Binding-site contacts:
Ligand atom CAM contacts residue ALA228 of chain 4.A at 3.8 Å (hydrophobic).
Ligand atom OAJ contacts residue PHE205 of chain 4.A at 3.7 Å.
Ligand atom OAK contacts residue GOL1 of chain 4.H at 2.6 Å.
Ligand atom CAF contacts residue TYR212 of chain 4.A at 3.7 Å (hydrophobic).
Ligand atom CAS contacts residue GLY199 of chain 4.A at 3.9 Å.
Ligand atom CAI contacts residue GOL1 of chain 4.H at 3.2 Å.
Ligand atom CAD contacts residue GLY198 of chain 4.A at 3.8 Å.
Ligand atom CAD contacts residue GLY199 of chain 4.A at 3.7 Å.
Ligand atom CAF contacts residue GOL1 of chain 4.H at 2.9 Å.
Ligand atom CAR contacts residue TYR212 of chain 4.A at 3.6 Å (hydrophobic).
Ligand atom CAO contacts residue TYR212 of chain 4.A at 3.3 Å (hydrophobic).
Ligand atom CAR contacts residue ALA228 of chain 4.A at 3.9 Å (hydrophobic).
Ligand atom CAE contacts residue ALA228 of chain 4.A at 3.6 Å (hydrophobic).
Ligand atom OAA contacts residue TYR212 of chain 4.A at 3.6 Å.
Ligand atom CAG contacts residue ALA228 of chain 4.A at 3.4 Å (hydrophobic).
Ligand atom OAJ contacts residue TYR212 of chain 4.A at 3.3 Å.
Ligand atom CAP contacts residue TYR212 of chain 4.A at 3.8 Å (hydrophobic).
Ligand atom CAT contacts residue TYR212 of chain 4.A at 3.5 Å (hydrophobic).
Ligand atom CAN contacts residue PHE205 of chain 4.A at 3.4 Å (hydrophobic).
Ligand atom CAL contacts residue TYR212 of chain 4.A at 3.6 Å (hydrophobic).
Ligand atom CAN contacts residue TYR212 of chain 4.A at 3.4 Å (hydrophobic).
Ligand atom OAB contacts residue TYR212 of chain 4.A at 3.9 Å.
Ligand atom CAQ contacts residue GOL1 of chain 4.H at 3.4 Å.
Ligand atom CAO contacts residue GLY199 of chain 4.A at 3.5 Å.
Ligand atom CAS contacts residue TYR212 of chain 4.A at 3.6 Å (hydrophobic).
Ligand atom CAQ contacts residue GLY199 of chain 4.A at 3.4 Å.
Ligand atom OAA contacts residue SER209 of chain 4.A at 3.2 Å.
Ligand atom CAF contacts residue PHE159 of chain 4.A at 3.8 Å (hydrophobic).
Ligand atom CAH contacts residue TYR212 of chain 4.A at 3.3 Å (hydrophobic).
Ligand atom CAQ contacts residue TYR212 of chain 4.A at 3.5 Å (hydrophobic).
Ligand atom CAP contacts residue GOL1 of chain 4.H at 3.1 Å.
Ligand atom OAA contacts residue PHE205 of chain 4.A at 3.1 Å.
Ligand atom CAH contacts residue GLY199 of chain 4.A at 3.8 Å.
Ligand atom CAF contacts residue GLY199 of chain 4.A at 3.4 Å.
Ligand atom OAK contacts residue PHE159 of chain 4.A at 3.4 Å.
Ligand atom CAF contacts residue ASN154 of chain 4.A at 3.7 Å.
Ligand atom CAE contacts residue ILE213 of chain 4.A at 3.5 Å (hydrophobic).
Ligand atom OAC contacts residue MET227 of chain 4.A at 3.8 Å.
Ligand atom CAS contacts residue GOL1 of chain 4.H at 3.2 Å.
Ligand atom CAD contacts residue ASN154 of chain 4.A at 3.1 Å.

Sequence of chain 4.A:
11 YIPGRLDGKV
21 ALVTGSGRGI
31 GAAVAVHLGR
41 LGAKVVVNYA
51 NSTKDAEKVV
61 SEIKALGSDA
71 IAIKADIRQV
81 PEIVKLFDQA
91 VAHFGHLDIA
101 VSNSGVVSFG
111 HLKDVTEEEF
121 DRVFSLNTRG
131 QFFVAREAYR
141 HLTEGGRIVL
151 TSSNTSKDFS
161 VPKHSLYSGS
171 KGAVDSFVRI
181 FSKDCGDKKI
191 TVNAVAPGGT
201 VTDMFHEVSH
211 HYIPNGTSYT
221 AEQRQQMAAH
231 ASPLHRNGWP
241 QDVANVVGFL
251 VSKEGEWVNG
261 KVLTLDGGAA

A small-molecule ligand and the protein it binds are described below.
Small molecule (SMILES): O=c1oc2cc(O)ccc2c2oc3cc(O)ccc3c12